The protein below binds the small molecule below.
Small molecule (SMILES): O=P(O)(O)OCCCc1c[nH]c2ccc(F)cc12

Binding-site contacts:
Ligand atom OP4 contacts residue THR183 of chain 2.A at 3.6 Å.
Ligand atom OP1 contacts residue GLY184 of chain 2.A at 3.5 Å (h-bond).
Ligand atom C1P contacts residue THR183 of chain 2.A at 3.4 Å.
Ligand atom C2 contacts residue ILE64 of chain 2.A at 3.8 Å (hydrophobic).
Ligand atom OP2 contacts residue SER235 of chain 2.A at 3.5 Å (h-bond).
Ligand atom OP1 contacts residue THR183 of chain 2.A at 3.4 Å.
Ligand atom C9 contacts residue PHE212 of chain 2.A at 3.8 Å (hydrophobic).
Ligand atom C7 contacts residue ASP60 of chain 2.A at 3.4 Å.
Ligand atom C6 contacts residue ALA59 of chain 2.A at 3.9 Å (hydrophobic).
Ligand atom C2 contacts residue ASP60 of chain 2.A at 3.8 Å.
Ligand atom OP3 contacts residue PHE212 of chain 2.A at 3.3 Å.
Ligand atom OP3 contacts residue THR183 of chain 2.A at 3.8 Å.
Ligand atom C2P contacts residue TYR175 of chain 2.A at 3.1 Å (hydrophobic).
Ligand atom OP4 contacts residue PHE212 of chain 2.A at 3.5 Å.
Ligand atom C8 contacts residue LEU100 of chain 2.A at 3.8 Å (hydrophobic).
Ligand atom F contacts residue ILE153 of chain 2.A at 3.2 Å.
Ligand atom C2 contacts residue THR183 of chain 2.A at 3.6 Å.
Ligand atom C3 contacts residue THR183 of chain 2.A at 3.7 Å.
Ligand atom P contacts residue GLY213 of chain 2.A at 3.7 Å.
Ligand atom C8 contacts residue THR183 of chain 2.A at 3.2 Å.
Ligand atom C2 contacts residue PHE22 of chain 2.A at 3.5 Å (hydrophobic).
Ligand atom OP2 contacts residue GLY234 of chain 2.A at 2.9 Å (h-bond).
Ligand atom C9 contacts residue THR183 of chain 2.A at 3.4 Å.
Ligand atom OP1 contacts residue SER235 of chain 2.A at 2.5 Å (h-bond).
Ligand atom C2P contacts residue PHE212 of chain 2.A at 3.9 Å (hydrophobic).
Ligand atom C7 contacts residue THR183 of chain 2.A at 3.6 Å.
Ligand atom N1 contacts residue ASP60 of chain 2.A at 2.8 Å (salt-bridge).
Ligand atom F contacts residue PHE212 of chain 2.A at 3.7 Å.
Ligand atom P contacts residue GLY184 of chain 2.A at 3.7 Å.
Ligand atom OP3 contacts residue GLY213 of chain 2.A at 2.6 Å (h-bond).
Ligand atom C5 contacts residue PHE212 of chain 2.A at 3.4 Å (hydrophobic).
Ligand atom OP3 contacts residue GLY184 of chain 2.A at 2.9 Å (h-bond).
Ligand atom N1 contacts residue THR183 of chain 2.A at 3.4 Å.
Ligand atom C3P contacts residue TYR175 of chain 2.A at 3.9 Å (hydrophobic).
Ligand atom C4 contacts residue PHE212 of chain 2.A at 3.2 Å (hydrophobic).
Ligand atom OP2 contacts residue GLY213 of chain 2.A at 3.9 Å.
Ligand atom C4 contacts residue TYR175 of chain 2.A at 3.6 Å (hydrophobic).
Ligand atom C8 contacts residue ASP60 of chain 2.A at 3.3 Å.
Ligand atom P contacts residue SER235 of chain 2.A at 3.8 Å.
Ligand atom OP1 contacts residue ILE64 of chain 2.A at 3.8 Å.

Sequence of chain 2.A:
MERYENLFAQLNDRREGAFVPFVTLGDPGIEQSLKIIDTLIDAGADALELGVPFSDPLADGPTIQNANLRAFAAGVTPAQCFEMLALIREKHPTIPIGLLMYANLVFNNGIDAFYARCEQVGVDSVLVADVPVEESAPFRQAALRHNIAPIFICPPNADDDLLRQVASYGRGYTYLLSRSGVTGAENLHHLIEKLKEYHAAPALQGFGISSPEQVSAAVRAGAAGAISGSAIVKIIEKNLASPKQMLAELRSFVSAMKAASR